Binding-site contacts:
Ligand atom C12 contacts residue TRP143 of chain 1.B at 3.4 Å (hydrophobic).
Ligand atom N2 contacts residue TYR185 of chain 1.B at 3.2 Å.
Ligand atom CL1 contacts residue LEU102 of chain 1.C at 4.0 Å.
Ligand atom C13 contacts residue TYR185 of chain 1.B at 3.3 Å (hydrophobic).
Ligand atom C5 contacts residue TRP143 of chain 1.B at 3.1 Å (hydrophobic).
Ligand atom C13 contacts residue TRP53 of chain 1.C at 3.6 Å (hydrophobic).
Ligand atom F3 contacts residue CYS187 of chain 1.B at 3.0 Å.
Ligand atom C2 contacts residue CYS187 of chain 1.B at 3.9 Å (hydrophobic).
Ligand atom CL1 contacts residue TYR113 of chain 1.C at 4.0 Å.
Ligand atom C3 contacts residue TYR185 of chain 1.B at 3.3 Å (hydrophobic).
Ligand atom C6 contacts residue TYR192 of chain 1.B at 3.3 Å (hydrophobic).
Ligand atom F1 contacts residue LEU112 of chain 1.C at 3.4 Å.
Ligand atom N3 contacts residue THR144 of chain 1.B at 3.9 Å.
Ligand atom CL1 contacts residue ARG104 of chain 1.C at 3.5 Å.
Ligand atom C11 contacts residue TYR185 of chain 1.B at 2.5 Å (hydrophobic).
Ligand atom F1 contacts residue VAL114 of chain 1.C at 3.5 Å.
Ligand atom O1 contacts residue VAL114 of chain 1.C at 3.9 Å.
Ligand atom N3 contacts residue TRP143 of chain 1.B at 3.8 Å.
Ligand atom C12 contacts residue TYR185 of chain 1.B at 3.1 Å (hydrophobic).
Ligand atom C7 contacts residue ARG104 of chain 1.C at 3.6 Å.
Ligand atom C11 contacts residue TRP143 of chain 1.B at 3.1 Å (hydrophobic).
Ligand atom F1 contacts residue ARG55 of chain 1.C at 3.0 Å.
Ligand atom F2 contacts residue CYS187 of chain 1.B at 3.5 Å.
Ligand atom N3 contacts residue VAL114 of chain 1.C at 3.7 Å.
Ligand atom C9 contacts residue TRP143 of chain 1.B at 3.0 Å (hydrophobic).
Ligand atom C10 contacts residue TRP143 of chain 1.B at 3.4 Å (hydrophobic).
Ligand atom C4 contacts residue TYR185 of chain 1.B at 3.5 Å (hydrophobic).
Ligand atom C4 contacts residue TYR192 of chain 1.B at 3.5 Å (hydrophobic).
Ligand atom C12 contacts residue TRP53 of chain 1.C at 3.3 Å (hydrophobic).
Ligand atom CL1 contacts residue LEU112 of chain 1.C at 3.0 Å.
Ligand atom C8 contacts residue VAL114 of chain 1.C at 3.9 Å (hydrophobic).
Ligand atom C2 contacts residue ARG55 of chain 1.C at 3.5 Å.
Ligand atom N1 contacts residue TYR185 of chain 1.B at 3.7 Å.
Ligand atom CL1 contacts residue ALA103 of chain 1.C at 3.9 Å.
Ligand atom N2 contacts residue TRP143 of chain 1.B at 3.6 Å.
Ligand atom C4 contacts residue TRP143 of chain 1.B at 3.1 Å (hydrophobic).
Ligand atom C7 contacts residue LEU112 of chain 1.C at 3.6 Å (hydrophobic).
Ligand atom F3 contacts residue ARG55 of chain 1.C at 2.8 Å.
Ligand atom C5 contacts residue TYR192 of chain 1.B at 3.9 Å (hydrophobic).
Ligand atom C10 contacts residue TYR185 of chain 1.B at 2.6 Å (hydrophobic).

Sequence of chain 1.C:
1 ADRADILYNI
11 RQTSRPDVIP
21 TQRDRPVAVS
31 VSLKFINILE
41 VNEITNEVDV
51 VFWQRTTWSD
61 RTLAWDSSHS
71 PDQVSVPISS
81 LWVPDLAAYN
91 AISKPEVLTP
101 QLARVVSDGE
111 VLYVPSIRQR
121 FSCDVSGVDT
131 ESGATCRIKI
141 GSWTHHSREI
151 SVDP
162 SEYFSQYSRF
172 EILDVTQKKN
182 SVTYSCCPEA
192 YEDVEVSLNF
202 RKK

This protein binds this small molecule.
Small molecule (SMILES): O=C(/N=c1\ccccn1Cc1ccc(Cl)nc1)C(F)(F)F

Sequence of chain 1.B:
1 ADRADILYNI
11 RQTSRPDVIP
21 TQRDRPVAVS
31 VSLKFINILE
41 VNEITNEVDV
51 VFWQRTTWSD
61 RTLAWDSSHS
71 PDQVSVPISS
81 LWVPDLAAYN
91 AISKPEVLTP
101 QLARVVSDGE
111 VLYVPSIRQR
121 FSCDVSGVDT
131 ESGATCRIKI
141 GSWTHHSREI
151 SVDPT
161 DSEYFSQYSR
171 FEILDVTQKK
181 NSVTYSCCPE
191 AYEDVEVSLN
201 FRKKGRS